This small molecule binds to this protein.
Small molecule (SMILES): CC(=O)N[C@@H]1[C@@H](O)[C@H](O)[C@@H](CO)O[C@H]1O

Sequence of chain 1.B:
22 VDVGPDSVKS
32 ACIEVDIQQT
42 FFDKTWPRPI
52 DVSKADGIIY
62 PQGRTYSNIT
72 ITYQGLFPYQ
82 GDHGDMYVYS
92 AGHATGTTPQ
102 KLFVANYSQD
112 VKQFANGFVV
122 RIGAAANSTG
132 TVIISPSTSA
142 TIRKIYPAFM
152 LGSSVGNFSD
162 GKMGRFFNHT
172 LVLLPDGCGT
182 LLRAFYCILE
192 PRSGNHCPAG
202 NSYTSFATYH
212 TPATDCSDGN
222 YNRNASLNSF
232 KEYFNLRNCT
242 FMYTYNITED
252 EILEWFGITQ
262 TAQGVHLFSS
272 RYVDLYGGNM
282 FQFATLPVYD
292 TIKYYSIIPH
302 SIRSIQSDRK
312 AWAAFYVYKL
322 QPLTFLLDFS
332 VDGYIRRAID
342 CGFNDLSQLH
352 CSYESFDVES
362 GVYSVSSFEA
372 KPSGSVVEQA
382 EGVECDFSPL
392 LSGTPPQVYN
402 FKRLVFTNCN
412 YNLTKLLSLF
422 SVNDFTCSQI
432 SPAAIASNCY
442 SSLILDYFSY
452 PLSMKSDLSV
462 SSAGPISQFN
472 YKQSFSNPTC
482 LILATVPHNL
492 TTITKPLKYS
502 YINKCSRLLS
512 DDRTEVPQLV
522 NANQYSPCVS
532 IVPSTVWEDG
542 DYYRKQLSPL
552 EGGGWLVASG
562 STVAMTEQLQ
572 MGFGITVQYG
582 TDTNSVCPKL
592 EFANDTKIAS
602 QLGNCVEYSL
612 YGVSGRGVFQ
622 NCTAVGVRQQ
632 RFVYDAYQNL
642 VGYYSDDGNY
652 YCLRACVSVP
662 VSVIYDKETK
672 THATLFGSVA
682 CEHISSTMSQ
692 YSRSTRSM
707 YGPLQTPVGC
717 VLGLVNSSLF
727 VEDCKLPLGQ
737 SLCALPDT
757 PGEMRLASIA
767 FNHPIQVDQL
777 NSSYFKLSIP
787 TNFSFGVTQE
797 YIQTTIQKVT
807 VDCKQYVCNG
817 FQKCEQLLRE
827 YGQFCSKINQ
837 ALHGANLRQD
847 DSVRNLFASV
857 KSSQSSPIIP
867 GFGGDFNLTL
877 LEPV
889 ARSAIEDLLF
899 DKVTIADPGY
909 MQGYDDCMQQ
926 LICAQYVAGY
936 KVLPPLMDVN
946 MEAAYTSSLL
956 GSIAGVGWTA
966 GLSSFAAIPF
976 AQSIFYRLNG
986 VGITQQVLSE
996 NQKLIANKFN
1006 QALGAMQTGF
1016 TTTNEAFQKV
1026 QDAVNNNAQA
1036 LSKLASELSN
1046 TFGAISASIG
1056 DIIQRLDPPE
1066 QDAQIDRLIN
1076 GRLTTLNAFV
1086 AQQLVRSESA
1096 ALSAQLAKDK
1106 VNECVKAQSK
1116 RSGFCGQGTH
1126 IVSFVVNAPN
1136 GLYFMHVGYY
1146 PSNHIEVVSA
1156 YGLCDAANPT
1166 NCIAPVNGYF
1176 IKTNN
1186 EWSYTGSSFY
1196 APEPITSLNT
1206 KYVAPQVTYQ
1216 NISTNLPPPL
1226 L

Binding-site contacts:
Ligand atom O5 contacts residue THR249 of chain 1.B at 4.2 Å.
Ligand atom C5 contacts residue ASN247 of chain 1.B at 3.7 Å.
Ligand atom C7 contacts residue ASN247 of chain 1.B at 3.7 Å.
Ligand atom C2 contacts residue ASN247 of chain 1.B at 2.5 Å.
Ligand atom O6 contacts residue THR249 of chain 1.B at 3.4 Å.
Ligand atom C4 contacts residue ASN247 of chain 1.B at 4.2 Å.
Ligand atom O7 contacts residue ASN247 of chain 1.B at 4.1 Å.
Ligand atom O5 contacts residue ASN247 of chain 1.B at 2.4 Å (h-bond).
Ligand atom C1 contacts residue ASN247 of chain 1.B at 1.4 Å.
Ligand atom N2 contacts residue ASN247 of chain 1.B at 2.9 Å (h-bond).
Ligand atom C3 contacts residue ASN247 of chain 1.B at 3.8 Å.
Ligand atom C6 contacts residue THR249 of chain 1.B at 3.8 Å.